A small-molecule ligand and the protein it binds are described below.
Small molecule (SMILES): O=P(O)(O)OC[C@@H]1O[C@H](COP(=O)(O)O)[C@@H](O)[C@@H]1O

Binding-site contacts:
Ligand atom P2 contacts residue LYS274 of chain 1.A at 3.7 Å.
Ligand atom C6 contacts residue TYR244 of chain 1.A at 3.4 Å (hydrophobic).
Ligand atom C3 contacts residue ASP121 of chain 1.A at 3.8 Å.
Ligand atom O3 contacts residue MET248 of chain 1.A at 2.9 Å (h-bond).
Ligand atom C4 contacts residue GLY246 of chain 1.A at 3.5 Å.
Ligand atom P2 contacts residue TYR244 of chain 1.A at 3.8 Å.
Ligand atom P2 contacts residue TYR264 of chain 1.A at 3.6 Å.
Ligand atom C6 contacts residue TYR264 of chain 1.A at 3.9 Å (hydrophobic).
Ligand atom C1 contacts residue GLY122 of chain 1.A at 3.8 Å.
Ligand atom O1P contacts residue SER123 of chain 1.A at 3.7 Å.
Ligand atom O5P contacts residue LYS274 of chain 1.A at 3.7 Å.
Ligand atom O5P contacts residue TYR215 of chain 1.A at 2.7 Å (h-bond).
Ligand atom O6P contacts residue TYR244 of chain 1.A at 2.5 Å (h-bond).
Ligand atom O6 contacts residue LYS274 of chain 1.A at 2.7 Å (salt-bridge).
Ligand atom O6 contacts residue TYR264 of chain 1.A at 3.5 Å.
Ligand atom O4P contacts residue ARG243 of chain 1.B at 2.9 Å (salt-bridge).
Ligand atom O5P contacts residue TYR264 of chain 1.A at 2.6 Å (h-bond).
Ligand atom O3 contacts residue GLY246 of chain 1.A at 3.9 Å.
Ligand atom C6 contacts residue LYS274 of chain 1.A at 3.6 Å.
Ligand atom O4 contacts residue MET248 of chain 1.A at 3.7 Å.
Ligand atom O3P contacts residue GLY122 of chain 1.A at 2.9 Å (h-bond).
Ligand atom O5 contacts residue LYS274 of chain 1.A at 2.9 Å (salt-bridge).
Ligand atom O2P contacts residue TL1 of chain 1.C at 3.6 Å.
Ligand atom O3P contacts residue ASP121 of chain 1.A at 3.6 Å (salt-bridge).
Ligand atom O3 contacts residue ASP121 of chain 1.A at 2.7 Å (salt-bridge).
Ligand atom O3 contacts residue SER247 of chain 1.A at 3.5 Å.
Ligand atom O1 contacts residue LYS274 of chain 1.A at 3.8 Å.
Ligand atom O3P contacts residue SER123 of chain 1.A at 3.5 Å (h-bond).
Ligand atom O1P contacts residue SER124 of chain 1.A at 3.1 Å (h-bond).
Ligand atom O6P contacts residue ASN212 of chain 1.A at 2.9 Å (h-bond).
Ligand atom O3P contacts residue TL1 of chain 1.C at 2.9 Å.
Ligand atom C1 contacts residue ASP121 of chain 1.A at 3.6 Å.
Ligand atom P1 contacts residue TL1 of chain 1.C at 3.7 Å.
Ligand atom O4P contacts residue ASN212 of chain 1.A at 3.6 Å.
Ligand atom C5 contacts residue LYS274 of chain 1.A at 3.5 Å.
Ligand atom C4 contacts residue MET248 of chain 1.A at 3.6 Å (hydrophobic).
Ligand atom O5P contacts residue ASN212 of chain 1.A at 3.8 Å.
Ligand atom O6P contacts residue TYR264 of chain 1.A at 3.5 Å.
Ligand atom P2 contacts residue ASN212 of chain 1.A at 3.6 Å.
Ligand atom C3 contacts residue MET248 of chain 1.A at 3.5 Å (hydrophobic).

Sequence of chain 1.A:
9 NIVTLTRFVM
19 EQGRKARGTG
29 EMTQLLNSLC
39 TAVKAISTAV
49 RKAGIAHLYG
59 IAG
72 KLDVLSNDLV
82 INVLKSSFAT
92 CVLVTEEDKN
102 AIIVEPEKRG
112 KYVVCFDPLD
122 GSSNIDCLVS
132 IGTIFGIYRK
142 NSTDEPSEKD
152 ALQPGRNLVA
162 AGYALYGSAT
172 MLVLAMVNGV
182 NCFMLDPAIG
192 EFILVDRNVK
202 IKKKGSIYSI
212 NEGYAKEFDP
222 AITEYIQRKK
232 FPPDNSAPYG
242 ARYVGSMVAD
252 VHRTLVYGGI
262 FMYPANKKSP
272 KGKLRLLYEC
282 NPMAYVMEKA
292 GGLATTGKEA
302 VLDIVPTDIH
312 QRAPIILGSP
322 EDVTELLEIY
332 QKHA

Sequence of chain 1.B:
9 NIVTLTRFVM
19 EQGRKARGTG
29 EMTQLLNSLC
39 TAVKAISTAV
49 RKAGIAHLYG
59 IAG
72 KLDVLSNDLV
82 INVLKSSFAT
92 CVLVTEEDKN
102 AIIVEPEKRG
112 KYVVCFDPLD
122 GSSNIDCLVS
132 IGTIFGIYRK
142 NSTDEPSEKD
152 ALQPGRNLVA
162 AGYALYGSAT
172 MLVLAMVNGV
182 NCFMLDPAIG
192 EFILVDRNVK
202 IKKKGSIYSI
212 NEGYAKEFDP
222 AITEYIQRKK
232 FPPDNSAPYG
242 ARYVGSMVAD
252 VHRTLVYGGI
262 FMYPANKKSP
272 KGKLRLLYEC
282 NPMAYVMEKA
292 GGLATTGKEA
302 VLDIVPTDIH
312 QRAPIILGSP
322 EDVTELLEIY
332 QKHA